Sequence of chain 53.B:
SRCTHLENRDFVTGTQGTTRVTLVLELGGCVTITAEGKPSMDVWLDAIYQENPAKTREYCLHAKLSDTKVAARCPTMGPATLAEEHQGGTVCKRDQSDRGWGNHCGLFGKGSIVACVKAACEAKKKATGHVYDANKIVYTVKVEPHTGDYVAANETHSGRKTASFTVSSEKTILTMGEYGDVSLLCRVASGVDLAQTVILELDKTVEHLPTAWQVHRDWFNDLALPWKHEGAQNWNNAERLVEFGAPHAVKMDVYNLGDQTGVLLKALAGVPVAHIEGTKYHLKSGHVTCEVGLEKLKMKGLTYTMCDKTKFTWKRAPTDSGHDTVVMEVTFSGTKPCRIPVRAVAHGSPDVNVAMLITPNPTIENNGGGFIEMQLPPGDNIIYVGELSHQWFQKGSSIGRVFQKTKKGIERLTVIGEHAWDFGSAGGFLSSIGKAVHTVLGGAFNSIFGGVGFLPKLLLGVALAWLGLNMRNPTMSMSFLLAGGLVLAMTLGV

Binding-site contacts:
Ligand atom O7 contacts residue ASN154 of chain 53.B at 3.3 Å (h-bond).
Ligand atom C4 contacts residue HIS104 of chain 53.A at 4.4 Å.
Ligand atom O5 contacts residue ASN154 of chain 53.B at 2.4 Å (h-bond).
Ligand atom C8 contacts residue ASN154 of chain 53.B at 3.4 Å.
Ligand atom C2 contacts residue ASN154 of chain 53.B at 2.4 Å.
Ligand atom C5 contacts residue ASN154 of chain 53.B at 3.7 Å.
Ligand atom C3 contacts residue ASN154 of chain 53.B at 3.8 Å.
Ligand atom C8 contacts residue HIS104 of chain 53.A at 4.0 Å.
Ligand atom C6 contacts residue HIS104 of chain 53.A at 3.2 Å.
Ligand atom O5 contacts residue HIS104 of chain 53.A at 3.0 Å (h-bond).
Ligand atom C7 contacts residue ASN154 of chain 53.B at 3.3 Å.
Ligand atom C5 contacts residue HIS104 of chain 53.A at 3.1 Å.
Ligand atom N2 contacts residue ASN154 of chain 53.B at 2.9 Å (h-bond).
Ligand atom C4 contacts residue ASN154 of chain 53.B at 4.2 Å.
Ligand atom C1 contacts residue HIS104 of chain 53.A at 3.2 Å.
Ligand atom C1 contacts residue ASN154 of chain 53.B at 1.4 Å.

Sequence of chain 53.A:
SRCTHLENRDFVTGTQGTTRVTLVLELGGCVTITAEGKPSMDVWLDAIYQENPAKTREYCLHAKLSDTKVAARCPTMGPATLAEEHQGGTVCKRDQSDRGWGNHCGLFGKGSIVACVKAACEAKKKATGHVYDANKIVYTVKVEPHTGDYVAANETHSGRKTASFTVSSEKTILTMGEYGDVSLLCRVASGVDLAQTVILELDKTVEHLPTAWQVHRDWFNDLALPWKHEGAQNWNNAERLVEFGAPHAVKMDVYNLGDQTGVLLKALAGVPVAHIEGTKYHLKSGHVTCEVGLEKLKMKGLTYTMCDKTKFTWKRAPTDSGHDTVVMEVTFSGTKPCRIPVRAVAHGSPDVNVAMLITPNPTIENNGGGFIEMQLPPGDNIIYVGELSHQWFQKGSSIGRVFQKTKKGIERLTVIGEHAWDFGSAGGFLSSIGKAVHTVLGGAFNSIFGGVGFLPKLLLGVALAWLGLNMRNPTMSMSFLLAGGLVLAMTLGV

This small molecule binds to this protein.
Small molecule (SMILES): CC(=O)N[C@H]1[C@H](O[C@H]2[C@H](O)[C@@H](NC(C)=O)CO[C@@H]2CO[C@@H]2O[C@@H](C)[C@@H](O)[C@@H](O)[C@@H]2O)O[C@H](CO)[C@@H](O)[C@@H]1O